Binding-site contacts:
Ligand atom C5 contacts residue NAG2 of chain 1.L at 3.8 Å.
Ligand atom C3 contacts residue NAG2 of chain 1.L at 3.9 Å.
Ligand atom O5 contacts residue NAG2 of chain 1.L at 2.6 Å (h-bond).
Ligand atom C2 contacts residue NAG2 of chain 1.L at 2.5 Å.
Ligand atom C6 contacts residue NAG2 of chain 1.L at 4.5 Å.
Ligand atom O2 contacts residue NAG2 of chain 1.L at 3.0 Å (h-bond).
Ligand atom C1 contacts residue NAG2 of chain 1.L at 1.6 Å.
Ligand atom C4 contacts residue NAG2 of chain 1.L at 4.5 Å.

A small-molecule ligand and the protein it binds are described below.
Small molecule (SMILES): OC[C@H]1O[C@@H](O)[C@@H](O)[C@@H](O)[C@@H]1O